Sequence of chain 1.I:
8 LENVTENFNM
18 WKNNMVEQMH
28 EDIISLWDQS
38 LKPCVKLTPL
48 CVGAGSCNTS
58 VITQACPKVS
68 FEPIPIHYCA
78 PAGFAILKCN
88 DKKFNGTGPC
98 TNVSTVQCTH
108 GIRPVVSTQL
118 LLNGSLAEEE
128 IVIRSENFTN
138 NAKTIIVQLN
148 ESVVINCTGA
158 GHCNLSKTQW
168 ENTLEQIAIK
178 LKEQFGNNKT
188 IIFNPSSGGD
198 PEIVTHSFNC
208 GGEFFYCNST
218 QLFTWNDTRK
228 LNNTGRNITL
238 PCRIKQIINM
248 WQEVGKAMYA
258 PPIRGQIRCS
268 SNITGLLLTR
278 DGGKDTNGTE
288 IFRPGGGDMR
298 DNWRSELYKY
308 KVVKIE

This small molecule binds to this protein.
Small molecule (SMILES): CC(=O)N[C@@H]1[C@@H](O)[C@H](O)[C@@H](CO)O[C@H]1O

Binding-site contacts:
Ligand atom O6 contacts residue ASN185 of chain 1.I at 4.1 Å.
Ligand atom C7 contacts residue ASN185 of chain 1.I at 3.7 Å.
Ligand atom C2 contacts residue ASN185 of chain 1.I at 2.5 Å.
Ligand atom N2 contacts residue ASN185 of chain 1.I at 3.6 Å.
Ligand atom O4 contacts residue ASN185 of chain 1.I at 4.3 Å.
Ligand atom C5 contacts residue ASN185 of chain 1.I at 2.9 Å.
Ligand atom O5 contacts residue ASN185 of chain 1.I at 2.4 Å (h-bond).
Ligand atom C1 contacts residue ASN185 of chain 1.I at 1.5 Å.
Ligand atom C4 contacts residue ASN185 of chain 1.I at 3.0 Å.
Ligand atom C6 contacts residue ASN185 of chain 1.I at 3.0 Å.
Ligand atom C8 contacts residue ASN185 of chain 1.I at 3.7 Å.
Ligand atom O7 contacts residue ASN185 of chain 1.I at 4.0 Å.
Ligand atom O3 contacts residue ASN185 of chain 1.I at 4.2 Å.
Ligand atom C3 contacts residue ASN185 of chain 1.I at 3.3 Å.